Binding-site contacts:
Ligand atom CH2 contacts residue ARG107 of chain 1.A at 3.5 Å.
Ligand atom OD2 contacts residue LYS120 of chain 2.A at 2.8 Å (salt-bridge).
Ligand atom N contacts residue MET29 of chain 2.B at 3.3 Å (h-bond).
Ligand atom NE1 contacts residue PRO65 of chain 1.A at 3.2 Å (h-bond).
Ligand atom CD1 contacts residue ARG107 of chain 1.A at 3.5 Å.
Ligand atom CD1 contacts residue SER70 of chain 1.A at 3.4 Å.
Ligand atom O contacts residue ILE34 of chain 2.B at 3.2 Å.
Ligand atom O contacts residue LEU118 of chain 2.A at 2.8 Å (h-bond).
Ligand atom CG1 contacts residue ASN33 of chain 2.B at 3.4 Å.
Ligand atom CA contacts residue PHE116 of chain 2.A at 3.4 Å (hydrophobic).
Ligand atom O contacts residue SER115 of chain 2.A at 3.4 Å.
Ligand atom CZ2 contacts residue ARG107 of chain 1.A at 3.4 Å.
Ligand atom O contacts residue ARG107 of chain 1.A at 2.8 Å (salt-bridge).
Ligand atom NE1 contacts residue ARG107 of chain 1.A at 3.6 Å (salt-bridge).
Ligand atom O contacts residue ASN33 of chain 2.B at 2.9 Å (h-bond).
Ligand atom NE1 contacts residue TYR68 of chain 1.A at 3.5 Å (h-bond).
Ligand atom CG1 contacts residue LEU32 of chain 2.B at 3.6 Å (hydrophobic).
Ligand atom OD2 contacts residue TYR68 of chain 1.A at 2.7 Å (h-bond).
Ligand atom CE1 contacts residue ASN31 of chain 2.B at 3.4 Å.
Ligand atom CB contacts residue TYR68 of chain 1.A at 3.4 Å (hydrophobic).
Ligand atom O contacts residue MET29 of chain 2.B at 3.5 Å (h-bond).
Ligand atom CA contacts residue ASN33 of chain 2.B at 3.4 Å.
Ligand atom N contacts residue ASN31 of chain 2.B at 3.0 Å (h-bond).
Ligand atom O contacts residue LEU32 of chain 2.B at 3.2 Å.
Ligand atom N contacts residue PHE116 of chain 2.A at 3.0 Å (h-bond).
Ligand atom NE1 contacts residue ARG67 of chain 1.A at 3.0 Å (salt-bridge).
Ligand atom N contacts residue HIS35 of chain 2.B at 2.8 Å (h-bond).
Ligand atom CB contacts residue ASN36 of chain 2.B at 3.3 Å.
Ligand atom ND1 contacts residue ASN31 of chain 2.B at 2.9 Å (h-bond).
Ligand atom N contacts residue ASN114 of chain 2.A at 3.2 Å (h-bond).
Ligand atom N contacts residue ASN33 of chain 2.B at 2.9 Å (h-bond).
Ligand atom O contacts residue PHE116 of chain 2.A at 2.9 Å (h-bond).
Ligand atom CB contacts residue HIS35 of chain 2.B at 3.5 Å.
Ligand atom O contacts residue ASN31 of chain 2.B at 3.1 Å (h-bond).
Ligand atom O contacts residue HIS35 of chain 2.B at 3.0 Å (h-bond).
Ligand atom O contacts residue ARG117 of chain 2.A at 3.5 Å.
Ligand atom CA contacts residue ASN114 of chain 2.A at 3.5 Å.
Ligand atom CG contacts residue TYR68 of chain 1.A at 3.1 Å (hydrophobic).
Ligand atom CE2 contacts residue ARG107 of chain 1.A at 3.5 Å.
Ligand atom CA contacts residue ASN31 of chain 2.B at 3.3 Å.

Sequence of chain 1.A:
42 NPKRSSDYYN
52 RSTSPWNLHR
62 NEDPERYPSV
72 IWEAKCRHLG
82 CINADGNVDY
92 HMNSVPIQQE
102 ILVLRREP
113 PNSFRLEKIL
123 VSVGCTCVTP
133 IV

Sequence of chain 2.A:
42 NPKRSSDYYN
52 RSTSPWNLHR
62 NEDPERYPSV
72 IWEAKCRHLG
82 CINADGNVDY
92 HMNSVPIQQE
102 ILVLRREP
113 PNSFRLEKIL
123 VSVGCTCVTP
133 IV

Sequence of chain 2.B:
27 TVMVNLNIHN

This small molecule binds to this protein.
Small molecule (SMILES): CC[C@H](C)[C@H](N)C(=O)N[C@@H](CC1=NC=NC1)C(=O)N[C@H](C(=O)N[C@H](C(=O)N[C@H](C(=O)N1CCC[C@H]1C(=O)N[C@@H](C)C(=O)N[C@@H](CC(=O)O)C(=O)N[C@@H](CC(C)C)C(=O)N[C@@H](CC1=CN=C2CC=CC=C12)C(=O)N[C@@H](CC(=O)O)C(=O)N[C@@H](CC1=CN=C2C=CC=CC12)C(=O)N[C@H](C(=O)N[C@H](C=O)CC(N)=O)[C@@H](C)CC)[C@@H](C)CC)[C@@H](C)O)C(C)C